Binding-site contacts:
Ligand atom C2 contacts residue ALA2 of chain 1.A at 4.2 Å (hydrophobic).
Ligand atom N9 contacts residue GLN3 of chain 1.A at 4.3 Å.
Ligand atom N4 contacts residue GLN3 of chain 1.A at 3.7 Å.
Ligand atom C2 contacts residue TYR25 of chain 1.A at 3.5 Å (hydrophobic).
Ligand atom C3 contacts residue TYR25 of chain 1.A at 3.7 Å (hydrophobic).
Ligand atom C3 contacts residue GLN3 of chain 1.A at 3.5 Å.
Ligand atom C7 contacts residue THR81 of chain 1.A at 4.2 Å.
Ligand atom C5 contacts residue GLN3 of chain 1.A at 3.5 Å.
Ligand atom N9 contacts residue ARG80 of chain 1.A at 3.9 Å.
Ligand atom C6 contacts residue GLN3 of chain 1.A at 3.6 Å.
Ligand atom C1 contacts residue ALA2 of chain 1.A at 3.2 Å (hydrophobic).
Ligand atom C1 contacts residue GLN3 of chain 1.A at 3.6 Å.
Ligand atom C7 contacts residue GLN3 of chain 1.A at 4.1 Å.
Ligand atom C2 contacts residue GLN3 of chain 1.A at 4.0 Å.
Ligand atom C7 contacts residue ARG80 of chain 1.A at 3.4 Å.
Ligand atom N4 contacts residue ARG80 of chain 1.A at 4.4 Å.
Ligand atom C6 contacts residue ALA2 of chain 1.A at 3.9 Å (hydrophobic).
Ligand atom C3 contacts residue LYS86 of chain 1.A at 4.1 Å.
Ligand atom N8 contacts residue LYS86 of chain 1.A at 3.9 Å.
Ligand atom C6 contacts residue THR4 of chain 1.A at 4.4 Å.
Ligand atom N8 contacts residue ARG80 of chain 1.A at 2.2 Å (salt-bridge).
Ligand atom N9 contacts residue THR81 of chain 1.A at 3.7 Å.
Ligand atom N8 contacts residue THR81 of chain 1.A at 3.7 Å.

Sequence of chain 1.A:
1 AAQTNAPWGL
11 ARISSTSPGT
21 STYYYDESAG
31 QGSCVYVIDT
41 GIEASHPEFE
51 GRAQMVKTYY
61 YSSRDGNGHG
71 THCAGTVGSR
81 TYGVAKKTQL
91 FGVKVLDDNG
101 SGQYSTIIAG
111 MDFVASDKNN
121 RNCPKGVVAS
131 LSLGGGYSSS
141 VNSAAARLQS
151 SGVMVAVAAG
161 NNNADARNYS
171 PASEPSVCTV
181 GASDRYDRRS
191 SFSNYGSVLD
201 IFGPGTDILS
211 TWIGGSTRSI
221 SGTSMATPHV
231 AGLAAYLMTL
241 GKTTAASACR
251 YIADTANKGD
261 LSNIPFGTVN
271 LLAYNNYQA

This protein binds this small molecule.
Small molecule (SMILES): [H]/N=C(\N)N1CCCCC1